Sequence of chain 1.C:
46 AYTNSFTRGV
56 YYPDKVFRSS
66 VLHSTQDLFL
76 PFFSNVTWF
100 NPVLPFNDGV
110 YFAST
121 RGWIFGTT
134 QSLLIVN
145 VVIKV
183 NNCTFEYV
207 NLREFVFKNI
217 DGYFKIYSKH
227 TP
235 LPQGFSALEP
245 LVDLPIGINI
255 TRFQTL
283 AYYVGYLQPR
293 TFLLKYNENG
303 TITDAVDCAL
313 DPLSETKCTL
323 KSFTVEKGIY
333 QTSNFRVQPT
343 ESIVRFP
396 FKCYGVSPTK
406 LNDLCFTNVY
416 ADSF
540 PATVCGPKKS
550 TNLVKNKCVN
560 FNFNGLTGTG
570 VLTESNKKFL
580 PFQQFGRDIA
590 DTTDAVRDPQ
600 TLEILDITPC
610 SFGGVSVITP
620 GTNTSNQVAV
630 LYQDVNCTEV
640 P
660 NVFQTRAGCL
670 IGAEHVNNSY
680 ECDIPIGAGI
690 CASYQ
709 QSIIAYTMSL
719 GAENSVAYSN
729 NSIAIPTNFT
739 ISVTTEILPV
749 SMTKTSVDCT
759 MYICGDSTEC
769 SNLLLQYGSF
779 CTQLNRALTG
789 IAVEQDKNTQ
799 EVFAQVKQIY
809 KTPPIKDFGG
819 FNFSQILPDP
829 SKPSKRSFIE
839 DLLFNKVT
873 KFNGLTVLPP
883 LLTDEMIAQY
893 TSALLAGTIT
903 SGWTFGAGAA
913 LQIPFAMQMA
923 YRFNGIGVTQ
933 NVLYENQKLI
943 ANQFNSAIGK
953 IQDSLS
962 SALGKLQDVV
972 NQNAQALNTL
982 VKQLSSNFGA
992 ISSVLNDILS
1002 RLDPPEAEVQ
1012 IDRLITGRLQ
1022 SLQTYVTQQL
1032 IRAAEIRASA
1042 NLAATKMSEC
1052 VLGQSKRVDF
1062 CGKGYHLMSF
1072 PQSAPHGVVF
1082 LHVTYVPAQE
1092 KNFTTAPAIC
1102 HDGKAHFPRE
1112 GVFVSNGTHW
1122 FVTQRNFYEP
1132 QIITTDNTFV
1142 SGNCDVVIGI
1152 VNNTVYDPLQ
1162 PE

This protein binds this small molecule.
Small molecule (SMILES): CC(=O)N[C@@H]1[C@@H](O)[C@H](O)[C@@H](CO)O[C@H]1O

Sequence of chain 1.A:
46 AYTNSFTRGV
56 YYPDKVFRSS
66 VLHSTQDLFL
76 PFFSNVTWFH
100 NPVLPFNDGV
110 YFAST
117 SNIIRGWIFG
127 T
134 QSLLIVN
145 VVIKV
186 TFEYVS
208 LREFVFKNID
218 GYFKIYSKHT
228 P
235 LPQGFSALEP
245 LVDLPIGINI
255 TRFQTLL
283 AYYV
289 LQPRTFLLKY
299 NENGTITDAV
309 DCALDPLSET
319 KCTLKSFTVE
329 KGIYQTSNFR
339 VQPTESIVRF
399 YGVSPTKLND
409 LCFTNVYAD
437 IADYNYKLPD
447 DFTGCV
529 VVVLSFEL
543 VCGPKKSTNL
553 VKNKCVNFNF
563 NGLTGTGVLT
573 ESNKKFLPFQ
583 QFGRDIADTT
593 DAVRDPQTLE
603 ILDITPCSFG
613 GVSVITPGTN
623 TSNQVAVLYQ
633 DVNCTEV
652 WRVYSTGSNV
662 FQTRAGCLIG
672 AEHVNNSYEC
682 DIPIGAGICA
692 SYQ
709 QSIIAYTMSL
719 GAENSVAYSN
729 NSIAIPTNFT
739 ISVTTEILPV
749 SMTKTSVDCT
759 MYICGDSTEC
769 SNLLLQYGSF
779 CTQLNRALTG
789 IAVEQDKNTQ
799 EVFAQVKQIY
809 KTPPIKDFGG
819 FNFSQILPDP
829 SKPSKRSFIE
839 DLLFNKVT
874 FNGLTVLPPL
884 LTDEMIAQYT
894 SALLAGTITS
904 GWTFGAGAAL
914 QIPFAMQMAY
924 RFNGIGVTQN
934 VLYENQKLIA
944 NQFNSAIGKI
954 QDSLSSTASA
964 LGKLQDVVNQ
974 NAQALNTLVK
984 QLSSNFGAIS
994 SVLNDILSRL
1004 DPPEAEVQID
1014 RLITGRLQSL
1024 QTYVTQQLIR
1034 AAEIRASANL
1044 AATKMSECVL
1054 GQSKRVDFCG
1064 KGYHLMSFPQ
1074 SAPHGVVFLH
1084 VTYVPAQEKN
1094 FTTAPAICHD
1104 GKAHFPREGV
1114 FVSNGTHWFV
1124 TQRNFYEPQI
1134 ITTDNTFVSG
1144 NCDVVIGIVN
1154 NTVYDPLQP

Binding-site contacts:
Ligand atom N2 contacts residue ASN728 of chain 1.C at 2.8 Å (h-bond).
Ligand atom C2 contacts residue ASN728 of chain 1.C at 2.4 Å.
Ligand atom O5 contacts residue ASN728 of chain 1.C at 2.4 Å (h-bond).
Ligand atom C5 contacts residue ASN728 of chain 1.C at 3.7 Å.
Ligand atom C8 contacts residue ASN728 of chain 1.C at 4.1 Å.
Ligand atom C3 contacts residue ASN728 of chain 1.C at 3.8 Å.
Ligand atom O7 contacts residue ASN728 of chain 1.C at 4.1 Å.
Ligand atom C8 contacts residue ASN729 of chain 1.C at 4.2 Å.
Ligand atom C8 contacts residue GLY1150 of chain 1.C at 4.4 Å.
Ligand atom C1 contacts residue ASN728 of chain 1.C at 1.4 Å.
Ligand atom C7 contacts residue ASN728 of chain 1.C at 3.7 Å.
Ligand atom C4 contacts residue ASN728 of chain 1.C at 4.2 Å.
Ligand atom O5 contacts residue ASP815 of chain 1.A at 3.9 Å.
Ligand atom C1 contacts residue ASP815 of chain 1.A at 4.5 Å.